Sequence of chain 1.E:
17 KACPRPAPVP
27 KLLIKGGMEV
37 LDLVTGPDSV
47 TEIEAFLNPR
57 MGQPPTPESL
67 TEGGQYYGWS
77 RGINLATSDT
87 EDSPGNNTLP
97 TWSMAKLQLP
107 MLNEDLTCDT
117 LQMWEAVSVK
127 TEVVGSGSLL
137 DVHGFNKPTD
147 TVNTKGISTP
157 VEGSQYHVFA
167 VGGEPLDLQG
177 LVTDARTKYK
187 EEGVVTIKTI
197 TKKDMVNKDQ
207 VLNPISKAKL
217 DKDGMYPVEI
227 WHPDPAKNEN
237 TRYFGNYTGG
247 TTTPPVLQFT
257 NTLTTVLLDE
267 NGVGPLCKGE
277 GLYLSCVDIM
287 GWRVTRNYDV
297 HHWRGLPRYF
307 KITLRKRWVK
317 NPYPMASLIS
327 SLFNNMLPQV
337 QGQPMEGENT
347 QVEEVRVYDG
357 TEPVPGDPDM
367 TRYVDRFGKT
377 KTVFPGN

This small molecule binds to this protein.
Small molecule (SMILES): CC(=O)N[C@@H]1[C@@H](O[C@@H]2O[C@H](CO)[C@H](O)[C@H](O[C@]3(C(=O)O)C[C@H](O)[C@@H](NC(C)=O)[C@H]([C@H](O)[C@H](O)CO)O3)[C@H]2O)[C@H](O)[C@@H](CO[C@]2(C(=O)O)C[C@H](O)[C@@H](NC(C)=O)[C@H]([C@H](O)[C@H](O)CO)O2)O[C@H]1O

Binding-site contacts:
Ligand atom O4 contacts residue HIS298 of chain 1.E at 3.0 Å (h-bond).
Ligand atom O4 contacts residue ILE79 of chain 1.E at 3.5 Å (h-bond).
Ligand atom O4 contacts residue GLY78 of chain 1.E at 3.0 Å.
Ligand atom C3 contacts residue VAL296 of chain 1.E at 3.7 Å (hydrophobic).
Ligand atom O4 contacts residue THR291 of chain 1.E at 3.4 Å.
Ligand atom O1B contacts residue ARG77 of chain 1.E at 2.8 Å (salt-bridge).
Ligand atom C1 contacts residue TYR72 of chain 1.E at 3.8 Å (hydrophobic).
Ligand atom O1B contacts residue ASN80 of chain 1.E at 4.2 Å.
Ligand atom N5 contacts residue TYR72 of chain 1.E at 3.1 Å (h-bond).
Ligand atom O8 contacts residue TYR72 of chain 1.E at 3.5 Å (h-bond).
Ligand atom C11 contacts residue ASP85 of chain 1.A at 3.8 Å.
Ligand atom O1A contacts residue SER89 of chain 1.E at 3.4 Å (h-bond).
Ligand atom O6 contacts residue ASN93 of chain 1.E at 3.5 Å (h-bond).
Ligand atom O1A contacts residue GLY78 of chain 1.E at 3.3 Å (h-bond).
Ligand atom C5 contacts residue TYR72 of chain 1.E at 3.4 Å (hydrophobic).
Ligand atom O10 contacts residue THR291 of chain 1.E at 3.8 Å.
Ligand atom C7 contacts residue TYR72 of chain 1.E at 3.9 Å (hydrophobic).
Ligand atom C4 contacts residue TYR72 of chain 1.E at 3.4 Å (hydrophobic).
Ligand atom C4 contacts residue HIS298 of chain 1.E at 3.6 Å.
Ligand atom C2 contacts residue GLY78 of chain 1.E at 4.1 Å.
Ligand atom O1A contacts residue ARG77 of chain 1.E at 3.1 Å (salt-bridge).
Ligand atom C8 contacts residue TYR72 of chain 1.E at 4.1 Å (hydrophobic).
Ligand atom O1B contacts residue SER89 of chain 1.E at 4.1 Å.
Ligand atom C8 contacts residue ARG77 of chain 1.E at 4.2 Å.
Ligand atom O1B contacts residue TYR72 of chain 1.E at 3.8 Å.
Ligand atom O4 contacts residue VAL296 of chain 1.E at 4.0 Å.
Ligand atom C1 contacts residue SER89 of chain 1.E at 4.2 Å.
Ligand atom C1 contacts residue ARG77 of chain 1.E at 3.4 Å.
Ligand atom C6 contacts residue TYR72 of chain 1.E at 3.3 Å (hydrophobic).
Ligand atom O4 contacts residue TYR72 of chain 1.E at 4.2 Å.
Ligand atom O1A contacts residue TYR72 of chain 1.E at 3.5 Å.
Ligand atom O10 contacts residue ASN293 of chain 1.E at 3.9 Å.
Ligand atom C3 contacts residue GLY78 of chain 1.E at 4.0 Å.
Ligand atom C1 contacts residue GLY78 of chain 1.E at 4.0 Å.
Ligand atom O3 contacts residue GLY78 of chain 1.E at 3.6 Å.
Ligand atom C5 contacts residue ASN93 of chain 1.E at 4.1 Å.
Ligand atom C3 contacts residue HIS298 of chain 1.E at 3.8 Å.
Ligand atom C4 contacts residue GLY78 of chain 1.E at 3.3 Å.
Ligand atom C6 contacts residue ASN93 of chain 1.E at 3.4 Å.
Ligand atom C3 contacts residue GLY78 of chain 1.E at 4.0 Å.

Sequence of chain 1.A:
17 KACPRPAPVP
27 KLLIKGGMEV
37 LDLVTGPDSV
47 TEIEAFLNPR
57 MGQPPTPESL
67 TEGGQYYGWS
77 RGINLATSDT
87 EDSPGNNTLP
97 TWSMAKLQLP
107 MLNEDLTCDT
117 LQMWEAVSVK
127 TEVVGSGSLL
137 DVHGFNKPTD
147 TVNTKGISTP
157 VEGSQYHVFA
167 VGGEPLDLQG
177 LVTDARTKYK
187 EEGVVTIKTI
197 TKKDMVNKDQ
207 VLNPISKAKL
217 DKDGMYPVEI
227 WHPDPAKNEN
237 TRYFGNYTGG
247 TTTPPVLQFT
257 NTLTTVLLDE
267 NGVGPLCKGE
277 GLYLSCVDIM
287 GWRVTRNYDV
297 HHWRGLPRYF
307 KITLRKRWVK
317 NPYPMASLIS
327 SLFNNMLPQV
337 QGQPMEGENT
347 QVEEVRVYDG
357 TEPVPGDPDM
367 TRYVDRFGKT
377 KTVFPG